Sequence of chain 1.B:
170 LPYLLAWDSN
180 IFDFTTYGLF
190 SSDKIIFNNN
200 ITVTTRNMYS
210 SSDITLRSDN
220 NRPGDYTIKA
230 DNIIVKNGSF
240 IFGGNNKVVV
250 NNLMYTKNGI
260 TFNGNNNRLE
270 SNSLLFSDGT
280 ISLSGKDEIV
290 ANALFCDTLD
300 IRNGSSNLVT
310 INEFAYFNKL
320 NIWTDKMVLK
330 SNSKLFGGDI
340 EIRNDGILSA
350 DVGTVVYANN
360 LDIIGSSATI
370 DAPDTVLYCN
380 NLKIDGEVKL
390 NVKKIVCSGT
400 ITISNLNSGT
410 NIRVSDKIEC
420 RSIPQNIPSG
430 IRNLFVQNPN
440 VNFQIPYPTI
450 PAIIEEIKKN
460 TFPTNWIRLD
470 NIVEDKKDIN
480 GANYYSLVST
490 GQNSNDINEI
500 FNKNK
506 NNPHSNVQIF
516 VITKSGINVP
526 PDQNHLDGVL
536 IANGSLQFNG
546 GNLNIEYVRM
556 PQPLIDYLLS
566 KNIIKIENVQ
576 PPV

Binding-site contacts:
Ligand atom O4 contacts residue GLU312 of chain 1.B at 3.3 Å (salt-bridge).
Ligand atom O1 contacts residue GLU312 of chain 1.B at 2.5 Å (salt-bridge).
Ligand atom O3 contacts residue SER332 of chain 1.B at 4.4 Å.
Ligand atom C1 contacts residue ASN331 of chain 1.B at 3.8 Å.
Ligand atom O3 contacts residue ASN331 of chain 1.B at 2.9 Å (h-bond).
Ligand atom C2 contacts residue ASN311 of chain 1.B at 3.5 Å.
Ligand atom O2 contacts residue SER330 of chain 1.B at 4.2 Å.
Ligand atom O4 contacts residue SER330 of chain 1.B at 3.0 Å (h-bond).
Ligand atom O2 contacts residue GLU312 of chain 1.B at 3.3 Å (salt-bridge).
Ligand atom O3 contacts residue GLU312 of chain 1.B at 3.2 Å (salt-bridge).
Ligand atom C2 contacts residue GLU312 of chain 1.B at 2.8 Å.
Ligand atom C1 contacts residue GLU312 of chain 1.B at 2.6 Å.
Ligand atom O4 contacts residue ASN331 of chain 1.B at 3.5 Å.
Ligand atom C2 contacts residue ASN331 of chain 1.B at 4.0 Å.
Ligand atom C2 contacts residue SER330 of chain 1.B at 3.8 Å.
Ligand atom O2 contacts residue ASN311 of chain 1.B at 4.1 Å.
Ligand atom O4 contacts residue SER332 of chain 1.B at 3.6 Å (h-bond).
Ligand atom O4 contacts residue ASN311 of chain 1.B at 2.6 Å (h-bond).

A protein and the small-molecule ligand that binds it are described below.
Small molecule (SMILES): O=C([O-])C(=O)[O-]